The protein below binds the small molecule below.
Small molecule (SMILES): CC(=O)N[C@@H]1[C@@H](O)[C@H](O)[C@@H](CO)O[C@H]1O

Binding-site contacts:
Ligand atom C8 contacts residue PRO125 of chain 1.A at 3.6 Å (hydrophobic).
Ligand atom C7 contacts residue ASN126 of chain 1.A at 3.2 Å.
Ligand atom O7 contacts residue ASN126 of chain 1.A at 3.2 Å (h-bond).
Ligand atom C8 contacts residue SER123 of chain 1.A at 4.3 Å.
Ligand atom C5 contacts residue ASN126 of chain 1.A at 3.7 Å.
Ligand atom O5 contacts residue ASN126 of chain 1.A at 2.4 Å (h-bond).
Ligand atom C3 contacts residue ASN126 of chain 1.A at 3.8 Å.
Ligand atom N2 contacts residue ASN126 of chain 1.A at 2.9 Å (h-bond).
Ligand atom C4 contacts residue ASN126 of chain 1.A at 4.3 Å.
Ligand atom C8 contacts residue ASN126 of chain 1.A at 3.8 Å.
Ligand atom C2 contacts residue ASN126 of chain 1.A at 2.5 Å.
Ligand atom C1 contacts residue ASN126 of chain 1.A at 1.5 Å.

Sequence of chain 1.A:
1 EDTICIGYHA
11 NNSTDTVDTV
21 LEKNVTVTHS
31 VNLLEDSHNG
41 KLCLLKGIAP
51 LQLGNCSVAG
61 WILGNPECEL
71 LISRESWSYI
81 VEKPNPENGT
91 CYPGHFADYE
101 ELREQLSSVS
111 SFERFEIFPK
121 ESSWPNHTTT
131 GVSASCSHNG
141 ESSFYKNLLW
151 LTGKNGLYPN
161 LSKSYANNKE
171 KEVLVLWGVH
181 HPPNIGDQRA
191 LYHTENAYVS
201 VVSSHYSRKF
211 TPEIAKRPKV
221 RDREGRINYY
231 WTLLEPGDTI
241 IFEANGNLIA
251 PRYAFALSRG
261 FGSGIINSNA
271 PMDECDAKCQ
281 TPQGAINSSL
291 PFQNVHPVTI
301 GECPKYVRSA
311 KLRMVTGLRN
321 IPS